Binding-site contacts:
Ligand atom C11 contacts residue MET141 of chain 1.A at 4.2 Å (hydrophobic).
Ligand atom C7 contacts residue TYR57 of chain 1.A at 3.7 Å (hydrophobic).
Ligand atom C14 contacts residue TYR57 of chain 1.A at 3.5 Å (hydrophobic).
Ligand atom C17 contacts residue TYR106 of chain 1.A at 3.9 Å (hydrophobic).
Ligand atom O4 contacts residue TYR57 of chain 1.A at 3.5 Å.
Ligand atom C10 contacts residue VAL295 of chain 1.A at 4.0 Å (hydrophobic).
Ligand atom O1 contacts residue VAL295 of chain 1.A at 3.2 Å.
Ligand atom C9 contacts residue LEU296 of chain 1.A at 4.3 Å (hydrophobic).
Ligand atom C15 contacts residue TYR57 of chain 1.A at 3.3 Å (hydrophobic).
Ligand atom C7 contacts residue NAP1 of chain 1.F at 3.7 Å.
Ligand atom O2 contacts residue LEU296 of chain 1.A at 3.1 Å.
Ligand atom C5 contacts residue NAP1 of chain 1.F at 3.5 Å.
Ligand atom C8 contacts residue NAP1 of chain 1.F at 3.7 Å.
Ligand atom C18 contacts residue PHE105 of chain 1.A at 4.0 Å (hydrophobic).
Ligand atom C9 contacts residue NAP1 of chain 1.F at 4.1 Å.
Ligand atom O4 contacts residue NAP1 of chain 1.F at 2.6 Å (h-bond).
Ligand atom O2 contacts residue ILE71 of chain 1.A at 4.2 Å.
Ligand atom C6 contacts residue NAP1 of chain 1.F at 3.4 Å.
Ligand atom C17 contacts residue PHE105 of chain 1.A at 3.8 Å (hydrophobic).
Ligand atom O5 contacts residue TYR106 of chain 1.A at 3.3 Å (h-bond).
Ligand atom C8 contacts residue TYR57 of chain 1.A at 3.5 Å (hydrophobic).
Ligand atom C11 contacts residue LEU296 of chain 1.A at 3.1 Å (hydrophobic).
Ligand atom C10 contacts residue LEU296 of chain 1.A at 4.2 Å (hydrophobic).
Ligand atom C18 contacts residue TYR106 of chain 1.A at 3.4 Å (hydrophobic).
Ligand atom C12 contacts residue LEU296 of chain 1.A at 2.8 Å (hydrophobic).
Ligand atom C13 contacts residue ILE71 of chain 1.A at 4.2 Å (hydrophobic).
Ligand atom C6 contacts residue TYR57 of chain 1.A at 3.8 Å (hydrophobic).
Ligand atom C16 contacts residue TYR57 of chain 1.A at 4.2 Å (hydrophobic).
Ligand atom O1 contacts residue NAP1 of chain 1.F at 3.4 Å.
Ligand atom C10 contacts residue NAP1 of chain 1.F at 4.2 Å.
Ligand atom C10 contacts residue MET141 of chain 1.A at 3.5 Å (hydrophobic).
Ligand atom C20 contacts residue TYR106 of chain 1.A at 3.5 Å (hydrophobic).
Ligand atom C19 contacts residue PHE105 of chain 1.A at 3.2 Å (hydrophobic).
Ligand atom C14 contacts residue ILE71 of chain 1.A at 3.9 Å (hydrophobic).
Ligand atom C19 contacts residue TYR106 of chain 1.A at 3.1 Å (hydrophobic).
Ligand atom C11 contacts residue VAL295 of chain 1.A at 3.8 Å (hydrophobic).
Ligand atom C5 contacts residue TYR265 of chain 1.A at 4.0 Å (hydrophobic).
Ligand atom C16 contacts residue PHE105 of chain 1.A at 3.8 Å (hydrophobic).
Ligand atom O1 contacts residue MET141 of chain 1.A at 2.7 Å (h-bond).
Ligand atom C13 contacts residue LEU296 of chain 1.A at 4.0 Å (hydrophobic).

The small molecule below binds the protein below.
Small molecule (SMILES): CCCCCC(=O)/C=C/[C@@H]1[C@H](O)CC(=O)[C@H]1CC=CCCCC(=O)O

Sequence of chain 1.A:
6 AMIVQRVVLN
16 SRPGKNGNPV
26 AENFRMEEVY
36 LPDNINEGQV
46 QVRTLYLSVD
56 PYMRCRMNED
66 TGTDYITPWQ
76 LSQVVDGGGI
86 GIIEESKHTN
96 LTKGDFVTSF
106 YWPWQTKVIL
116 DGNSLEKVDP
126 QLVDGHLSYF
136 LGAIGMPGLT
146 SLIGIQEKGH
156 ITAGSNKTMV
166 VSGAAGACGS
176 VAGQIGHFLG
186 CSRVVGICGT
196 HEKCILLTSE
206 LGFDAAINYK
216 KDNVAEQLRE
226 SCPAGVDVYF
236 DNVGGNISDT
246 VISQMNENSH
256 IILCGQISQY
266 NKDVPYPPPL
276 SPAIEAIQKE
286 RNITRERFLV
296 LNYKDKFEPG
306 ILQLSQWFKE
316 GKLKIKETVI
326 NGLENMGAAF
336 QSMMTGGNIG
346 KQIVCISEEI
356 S